Binding-site contacts:
Ligand atom C5 contacts residue GLN281 of chain 1.B at 3.5 Å.
Ligand atom C10 contacts residue TYR248 of chain 1.B at 3.7 Å (hydrophobic).
Ligand atom C5 contacts residue PHE251 of chain 1.B at 3.7 Å (hydrophobic).
Ligand atom N26 contacts residue MET268 of chain 1.B at 3.8 Å.
Ligand atom C20 contacts residue GLY280 of chain 1.B at 3.6 Å.
Ligand atom C8 contacts residue GLN281 of chain 1.B at 3.4 Å.
Ligand atom C21 contacts residue TYR248 of chain 1.B at 3.3 Å (hydrophobic).
Ligand atom C8 contacts residue PHE284 of chain 1.B at 3.6 Å (hydrophobic).
Ligand atom N25 contacts residue PRO267 of chain 1.B at 3.7 Å.
Ligand atom C8 contacts residue GLY280 of chain 1.B at 3.7 Å.
Ligand atom C15 contacts residue GLN281 of chain 1.B at 3.3 Å.
Ligand atom C14 contacts residue GLY280 of chain 1.B at 3.7 Å.
Ligand atom C7 contacts residue TYR248 of chain 1.B at 3.3 Å (hydrophobic).
Ligand atom C6 contacts residue GLN281 of chain 1.B at 3.2 Å.
Ligand atom C4 contacts residue GLN281 of chain 1.B at 3.6 Å.
Ligand atom N24 contacts residue PHE284 of chain 1.B at 3.9 Å.
Ligand atom C8 contacts residue TYR248 of chain 1.B at 3.9 Å (hydrophobic).
Ligand atom C21 contacts residue MET268 of chain 1.B at 3.6 Å (hydrophobic).
Ligand atom C11 contacts residue PRO267 of chain 1.B at 3.8 Å (hydrophobic).
Ligand atom C16 contacts residue TYR248 of chain 1.B at 3.2 Å (hydrophobic).
Ligand atom C11 contacts residue GLU276 of chain 1.B at 3.6 Å.
Ligand atom C11 contacts residue LYS273 of chain 1.B at 3.8 Å.
Ligand atom C18 contacts residue MET268 of chain 1.B at 3.7 Å (hydrophobic).
Ligand atom C7 contacts residue MET268 of chain 1.B at 3.7 Å (hydrophobic).
Ligand atom C7 contacts residue GLN281 of chain 1.B at 3.7 Å.
Ligand atom C2 contacts residue VAL233 of chain 1.B at 3.5 Å (hydrophobic).
Ligand atom C14 contacts residue MET268 of chain 1.B at 3.9 Å (hydrophobic).
Ligand atom N26 contacts residue TYR248 of chain 1.B at 2.6 Å (h-bond).
Ligand atom C6 contacts residue PHE284 of chain 1.B at 3.5 Å (hydrophobic).
Ligand atom N25 contacts residue GLU276 of chain 1.B at 3.7 Å.
Ligand atom C1 contacts residue GLY280 of chain 1.B at 3.7 Å.
Ligand atom C23 contacts residue PHE284 of chain 1.B at 3.6 Å (hydrophobic).
Ligand atom C16 contacts residue GLN281 of chain 1.B at 3.6 Å.
Ligand atom C18 contacts residue TYR248 of chain 1.B at 3.5 Å (hydrophobic).
Ligand atom C3 contacts residue ILE247 of chain 1.B at 3.8 Å (hydrophobic).
Ligand atom C1 contacts residue MET268 of chain 1.B at 3.9 Å (hydrophobic).
Ligand atom C10 contacts residue VAL277 of chain 1.B at 3.8 Å (hydrophobic).
Ligand atom C13 contacts residue GLY280 of chain 1.B at 3.7 Å.
Ligand atom C13 contacts residue MET268 of chain 1.B at 3.8 Å (hydrophobic).
Ligand atom C9 contacts residue ILE247 of chain 1.B at 3.8 Å (hydrophobic).

A small-molecule ligand and the protein it binds are described below.
Small molecule (SMILES): CCOc1ccccc1-c1ccc(-c2nc3ccncc3c(O)c2C#N)cc1

Sequence of chain 1.B:
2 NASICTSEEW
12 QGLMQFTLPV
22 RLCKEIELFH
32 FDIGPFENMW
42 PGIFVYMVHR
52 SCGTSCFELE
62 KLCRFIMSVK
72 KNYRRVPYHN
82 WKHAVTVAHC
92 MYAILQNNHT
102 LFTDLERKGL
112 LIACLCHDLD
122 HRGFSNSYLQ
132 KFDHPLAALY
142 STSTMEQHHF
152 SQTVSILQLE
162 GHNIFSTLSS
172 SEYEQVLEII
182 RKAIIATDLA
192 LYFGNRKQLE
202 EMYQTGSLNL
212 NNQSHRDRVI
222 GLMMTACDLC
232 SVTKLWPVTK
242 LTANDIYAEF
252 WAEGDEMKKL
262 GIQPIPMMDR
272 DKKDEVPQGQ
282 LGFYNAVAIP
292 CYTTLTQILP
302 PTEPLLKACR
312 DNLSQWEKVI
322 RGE